Sequence of chain 1.E:
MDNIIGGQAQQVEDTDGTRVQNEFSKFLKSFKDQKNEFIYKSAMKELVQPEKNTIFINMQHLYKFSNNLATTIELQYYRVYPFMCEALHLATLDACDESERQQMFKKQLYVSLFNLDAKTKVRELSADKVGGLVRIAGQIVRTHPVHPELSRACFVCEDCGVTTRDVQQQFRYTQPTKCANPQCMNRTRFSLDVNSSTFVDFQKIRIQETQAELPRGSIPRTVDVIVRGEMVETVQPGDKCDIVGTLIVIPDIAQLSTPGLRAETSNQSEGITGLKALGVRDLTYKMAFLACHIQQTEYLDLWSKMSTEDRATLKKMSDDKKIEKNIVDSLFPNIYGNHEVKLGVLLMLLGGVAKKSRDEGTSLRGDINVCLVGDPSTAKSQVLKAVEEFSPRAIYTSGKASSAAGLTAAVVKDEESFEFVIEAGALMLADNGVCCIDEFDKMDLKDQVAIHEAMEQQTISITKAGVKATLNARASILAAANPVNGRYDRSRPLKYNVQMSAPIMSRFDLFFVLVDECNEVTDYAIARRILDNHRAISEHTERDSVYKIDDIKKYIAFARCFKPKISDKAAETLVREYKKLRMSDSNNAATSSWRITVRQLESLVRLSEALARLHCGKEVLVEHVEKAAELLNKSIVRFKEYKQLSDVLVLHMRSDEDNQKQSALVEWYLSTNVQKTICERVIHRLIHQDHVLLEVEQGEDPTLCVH

The small molecule below binds the protein below.
Small molecule (SMILES): Nc1ncnc2c1ncn2[C@@H]1O[C@H](CO[P](=O)(O)O[P](=O)(O)NP(=O)(O)O)[C@@H](O)[C@H]1O

Sequence of chain 1.C:
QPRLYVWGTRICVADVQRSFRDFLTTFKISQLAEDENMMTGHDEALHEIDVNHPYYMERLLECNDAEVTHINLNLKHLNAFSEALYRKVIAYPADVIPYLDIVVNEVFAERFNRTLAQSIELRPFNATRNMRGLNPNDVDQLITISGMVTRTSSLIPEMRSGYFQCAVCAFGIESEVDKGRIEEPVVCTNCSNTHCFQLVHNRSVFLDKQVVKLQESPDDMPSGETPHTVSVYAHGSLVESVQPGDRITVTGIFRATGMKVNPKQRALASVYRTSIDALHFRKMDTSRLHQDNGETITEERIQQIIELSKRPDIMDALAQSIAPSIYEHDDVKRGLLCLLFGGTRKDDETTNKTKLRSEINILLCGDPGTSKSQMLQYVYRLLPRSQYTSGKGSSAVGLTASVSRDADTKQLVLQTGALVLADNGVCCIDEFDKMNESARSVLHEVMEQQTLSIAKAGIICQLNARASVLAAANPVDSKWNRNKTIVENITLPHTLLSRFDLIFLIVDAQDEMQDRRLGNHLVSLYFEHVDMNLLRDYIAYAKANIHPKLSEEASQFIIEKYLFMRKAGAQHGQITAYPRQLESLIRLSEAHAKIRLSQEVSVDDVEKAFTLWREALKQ

Binding-site contacts:
Ligand atom O2G contacts residue ASN505 of chain 1.E at 3.1 Å (h-bond).
Ligand atom O3' contacts residue GLU695 of chain 1.C at 3.5 Å (salt-bridge).
Ligand atom O2B contacts residue MG1 of chain 1.BA at 2.0 Å.
Ligand atom PA contacts residue MG1 of chain 1.BA at 3.7 Å.
Ligand atom O3G contacts residue MG1 of chain 1.BA at 2.1 Å.
Ligand atom O2G contacts residue LYS403 of chain 1.E at 2.7 Å (salt-bridge).
Ligand atom O2B contacts residue LYS403 of chain 1.E at 3.5 Å (salt-bridge).
Ligand atom N3B contacts residue MG1 of chain 1.BA at 3.2 Å.
Ligand atom O1B contacts residue ASP398 of chain 1.E at 3.7 Å.
Ligand atom O1B contacts residue THR401 of chain 1.E at 2.9 Å (h-bond).
Ligand atom N3B contacts residue SER400 of chain 1.E at 3.3 Å (h-bond).
Ligand atom C8 contacts residue SER400 of chain 1.E at 3.5 Å.
Ligand atom O3A contacts residue SER400 of chain 1.E at 3.7 Å.
Ligand atom O2A contacts residue MG1 of chain 1.BA at 3.7 Å.
Ligand atom O1B contacts residue SER400 of chain 1.E at 3.3 Å (h-bond).
Ligand atom O3A contacts residue LYS403 of chain 1.E at 3.6 Å (salt-bridge).
Ligand atom N6 contacts residue TYR359 of chain 1.E at 3.1 Å (h-bond).
Ligand atom O2A contacts residue ALA402 of chain 1.E at 3.5 Å.
Ligand atom O1A contacts residue ARG692 of chain 1.C at 3.1 Å (salt-bridge).
Ligand atom O3A contacts residue THR401 of chain 1.E at 3.5 Å (h-bond).
Ligand atom O1A contacts residue MG1 of chain 1.BA at 3.1 Å.
Ligand atom O1B contacts residue ALA402 of chain 1.E at 3.5 Å (h-bond).
Ligand atom O2A contacts residue GLN405 of chain 1.E at 3.1 Å (h-bond).
Ligand atom O3G contacts residue SER404 of chain 1.E at 3.8 Å.
Ligand atom N1 contacts residue TYR359 of chain 1.E at 3.3 Å (h-bond).
Ligand atom PB contacts residue LYS403 of chain 1.E at 3.7 Å.
Ligand atom O1A contacts residue GLU551 of chain 1.C at 3.5 Å (salt-bridge).
Ligand atom O1B contacts residue LYS403 of chain 1.E at 2.5 Å (salt-bridge).
Ligand atom O2G contacts residue PRO399 of chain 1.E at 3.8 Å.
Ligand atom PB contacts residue THR401 of chain 1.E at 3.7 Å.
Ligand atom O2B contacts residue SER404 of chain 1.E at 3.1 Å (h-bond).
Ligand atom PG contacts residue MG1 of chain 1.BA at 3.2 Å.
Ligand atom PB contacts residue MG1 of chain 1.BA at 3.1 Å.
Ligand atom O1G contacts residue ARG602 of chain 1.C at 3.1 Å (salt-bridge).
Ligand atom O3A contacts residue ALA402 of chain 1.E at 2.9 Å (h-bond).
Ligand atom PB contacts residue ALA402 of chain 1.E at 3.8 Å.
Ligand atom N3B contacts residue ARG692 of chain 1.C at 3.1 Å (salt-bridge).
Ligand atom O2A contacts residue SER404 of chain 1.E at 3.5 Å (h-bond).
Ligand atom O1G contacts residue ARG692 of chain 1.C at 3.4 Å (salt-bridge).
Ligand atom C2 contacts residue ASN357 of chain 1.E at 3.7 Å.